Binding-site contacts:
Ligand atom C contacts residue LYS275 of chain 1.K at 3.2 Å.
Ligand atom CA contacts residue ALA279 of chain 1.K at 4.4 Å (hydrophobic).
Ligand atom CG2 contacts residue ILE310 of chain 1.K at 3.5 Å (hydrophobic).
Ligand atom N contacts residue ILE126 of chain 1.L at 3.0 Å (h-bond).
Ligand atom OXT contacts residue ILE126 of chain 1.L at 4.4 Å.
Ligand atom N contacts residue ASN125 of chain 1.L at 3.5 Å (h-bond).
Ligand atom OXT contacts residue GLY277 of chain 1.K at 3.3 Å (h-bond).
Ligand atom O contacts residue GLY277 of chain 1.K at 4.0 Å.
Ligand atom CB contacts residue ILE126 of chain 1.L at 3.4 Å (hydrophobic).
Ligand atom CA contacts residue ASP274 of chain 1.K at 3.8 Å.
Ligand atom CB contacts residue ALA279 of chain 1.K at 4.2 Å (hydrophobic).
Ligand atom O contacts residue PRO276 of chain 1.K at 3.7 Å.
Ligand atom OG1 contacts residue ASP274 of chain 1.K at 3.4 Å (salt-bridge).
Ligand atom OXT contacts residue ALA279 of chain 1.K at 2.7 Å (h-bond).
Ligand atom OG1 contacts residue GLN298 of chain 1.K at 2.8 Å (h-bond).
Ligand atom C contacts residue GLY277 of chain 1.K at 4.0 Å.
Ligand atom N contacts residue LYS275 of chain 1.K at 3.4 Å (salt-bridge).
Ligand atom O contacts residue ALA279 of chain 1.K at 4.5 Å.
Ligand atom N contacts residue ASP274 of chain 1.K at 2.7 Å (salt-bridge).
Ligand atom C contacts residue PRO276 of chain 1.K at 3.9 Å (hydrophobic).
Ligand atom OG1 contacts residue THR308 of chain 1.K at 3.7 Å.
Ligand atom O contacts residue ASN125 of chain 1.L at 3.7 Å.
Ligand atom OXT contacts residue PRO276 of chain 1.K at 3.8 Å.
Ligand atom C contacts residue GLU278 of chain 1.K at 4.1 Å.
Ligand atom CB contacts residue ASP274 of chain 1.K at 4.1 Å.
Ligand atom C contacts residue ILE126 of chain 1.L at 4.0 Å (hydrophobic).
Ligand atom CG2 contacts residue GLN298 of chain 1.K at 3.1 Å.
Ligand atom CB contacts residue GLN298 of chain 1.K at 3.3 Å.
Ligand atom O contacts residue LYS275 of chain 1.K at 3.8 Å.
Ligand atom O contacts residue ILE126 of chain 1.L at 3.0 Å (h-bond).
Ligand atom OXT contacts residue LYS275 of chain 1.K at 3.2 Å (salt-bridge).
Ligand atom OXT contacts residue GLU278 of chain 1.K at 3.0 Å (salt-bridge).
Ligand atom CG2 contacts residue GLU278 of chain 1.K at 4.2 Å.
Ligand atom OG1 contacts residue ILE126 of chain 1.L at 3.5 Å (h-bond).
Ligand atom CA contacts residue ILE126 of chain 1.L at 3.7 Å (hydrophobic).
Ligand atom N contacts residue PRO276 of chain 1.K at 4.4 Å.
Ligand atom CG2 contacts residue ALA279 of chain 1.K at 3.0 Å (hydrophobic).
Ligand atom O contacts residue VAL124 of chain 1.L at 4.5 Å.
Ligand atom C contacts residue ALA279 of chain 1.K at 3.8 Å (hydrophobic).
Ligand atom CA contacts residue LYS275 of chain 1.K at 3.2 Å.

Sequence of chain 1.L:
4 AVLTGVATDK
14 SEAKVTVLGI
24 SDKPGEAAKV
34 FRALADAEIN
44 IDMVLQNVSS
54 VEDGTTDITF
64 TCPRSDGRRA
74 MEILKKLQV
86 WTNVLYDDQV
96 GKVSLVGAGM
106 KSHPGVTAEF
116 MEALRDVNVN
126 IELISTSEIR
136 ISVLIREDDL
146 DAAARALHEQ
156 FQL

Sequence of chain 1.K:
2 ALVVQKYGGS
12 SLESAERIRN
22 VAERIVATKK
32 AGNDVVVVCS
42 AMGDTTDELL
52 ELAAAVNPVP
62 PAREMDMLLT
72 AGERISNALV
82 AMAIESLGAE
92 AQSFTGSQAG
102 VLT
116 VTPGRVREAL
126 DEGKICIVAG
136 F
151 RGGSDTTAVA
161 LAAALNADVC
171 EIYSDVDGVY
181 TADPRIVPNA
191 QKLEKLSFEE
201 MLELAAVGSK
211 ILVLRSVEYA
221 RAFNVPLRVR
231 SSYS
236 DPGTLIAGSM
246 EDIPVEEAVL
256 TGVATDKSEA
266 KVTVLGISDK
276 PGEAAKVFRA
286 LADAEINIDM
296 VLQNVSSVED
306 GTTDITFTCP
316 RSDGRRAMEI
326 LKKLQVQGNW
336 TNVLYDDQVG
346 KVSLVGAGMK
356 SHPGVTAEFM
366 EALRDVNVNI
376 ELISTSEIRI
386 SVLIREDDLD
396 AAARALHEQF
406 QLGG

This small molecule binds to this protein.
Small molecule (SMILES): C[C@@H](O)[C@H](N)C(=O)O